Sequence of chain 1.A:
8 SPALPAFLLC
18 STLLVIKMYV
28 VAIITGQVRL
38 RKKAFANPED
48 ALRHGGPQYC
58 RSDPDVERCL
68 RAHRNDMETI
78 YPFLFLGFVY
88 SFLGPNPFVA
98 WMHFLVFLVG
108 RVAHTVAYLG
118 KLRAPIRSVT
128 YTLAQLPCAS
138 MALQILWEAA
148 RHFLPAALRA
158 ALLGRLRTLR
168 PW

This protein binds this small molecule.
Small molecule (SMILES): Cn1c(Nc2c(Cl)ccc(CNC(=O)C(C)(C)C)c2Cl)nc2cc(C(=O)NCC(F)(F)F)c(OCC(C)(C)O)cc21

Sequence of chain 2.A:
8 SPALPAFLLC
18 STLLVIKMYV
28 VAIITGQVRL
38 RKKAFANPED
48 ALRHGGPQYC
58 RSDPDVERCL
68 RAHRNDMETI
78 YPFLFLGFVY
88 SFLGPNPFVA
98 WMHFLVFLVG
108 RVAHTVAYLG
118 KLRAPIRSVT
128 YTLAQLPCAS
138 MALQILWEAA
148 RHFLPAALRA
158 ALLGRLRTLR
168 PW

Binding-site contacts:
Ligand atom C18 contacts residue GSH1 of chain 2.B at 3.5 Å.
Ligand atom C14 contacts residue LEU130 of chain 2.A at 4.0 Å (hydrophobic).
Ligand atom C24 contacts residue TYR128 of chain 2.A at 3.9 Å (hydrophobic).
Ligand atom C11 contacts residue PRO122 of chain 2.A at 3.7 Å (hydrophobic).
Ligand atom O3 contacts residue GLY33 of chain 1.A at 3.5 Å.
Ligand atom C16 contacts residue HIS51 of chain 1.A at 3.6 Å.
Ligand atom O2 contacts residue THR129 of chain 2.A at 3.2 Å (h-bond).
Ligand atom C15 contacts residue SER125 of chain 2.A at 4.0 Å.
Ligand atom N3 contacts residue HIS51 of chain 1.A at 2.9 Å (h-bond).
Ligand atom CL contacts residue ASP47 of chain 1.A at 3.6 Å.
Ligand atom CL contacts residue HIS51 of chain 1.A at 3.6 Å.
Ligand atom C contacts residue HIS51 of chain 1.A at 4.0 Å.
Ligand atom C25 contacts residue GSH1 of chain 2.B at 4.0 Å.
Ligand atom C19 contacts residue GSH1 of chain 2.B at 3.9 Å.
Ligand atom C contacts residue ARG50 of chain 1.A at 3.4 Å.
Ligand atom CL1 contacts residue LEU37 of chain 1.A at 3.7 Å.
Ligand atom C3 contacts residue SER125 of chain 2.A at 3.9 Å.
Ligand atom C22 contacts residue GLY33 of chain 1.A at 3.8 Å.
Ligand atom C18 contacts residue PHE42 of chain 1.A at 3.9 Å (hydrophobic).
Ligand atom C1 contacts residue PRO122 of chain 2.A at 3.7 Å (hydrophobic).
Ligand atom C2 contacts residue SER125 of chain 2.A at 3.7 Å.
Ligand atom C4 contacts residue VAL126 of chain 2.A at 4.0 Å (hydrophobic).
Ligand atom C contacts residue PRO122 of chain 2.A at 3.8 Å (hydrophobic).
Ligand atom N4 contacts residue GLY33 of chain 1.A at 3.8 Å.
Ligand atom C17 contacts residue PHE42 of chain 1.A at 3.8 Å (hydrophobic).
Ligand atom C17 contacts residue ASP47 of chain 1.A at 3.7 Å.
Ligand atom O3 contacts residue GLN34 of chain 1.A at 3.6 Å.
Ligand atom CL contacts residue ALA121 of chain 2.A at 3.6 Å.
Ligand atom N contacts residue PRO122 of chain 2.A at 3.5 Å.
Ligand atom N4 contacts residue GSH1 of chain 2.B at 3.7 Å.
Ligand atom N1 contacts residue SER125 of chain 2.A at 3.0 Å (h-bond).
Ligand atom C25 contacts residue SER125 of chain 2.A at 3.3 Å.
Ligand atom F1 contacts residue LEU130 of chain 2.A at 3.6 Å.
Ligand atom F contacts residue LEU130 of chain 2.A at 3.2 Å.
Ligand atom C1 contacts residue SER125 of chain 2.A at 4.0 Å.
Ligand atom C20 contacts residue SER125 of chain 2.A at 3.9 Å.
Ligand atom C21 contacts residue GLY33 of chain 1.A at 3.6 Å.
Ligand atom C15 contacts residue HIS51 of chain 1.A at 3.3 Å.
Ligand atom F1 contacts residue VAL126 of chain 2.A at 3.6 Å.
Ligand atom O2 contacts residue VAL126 of chain 2.A at 4.0 Å.